Sequence of chain 1.A:
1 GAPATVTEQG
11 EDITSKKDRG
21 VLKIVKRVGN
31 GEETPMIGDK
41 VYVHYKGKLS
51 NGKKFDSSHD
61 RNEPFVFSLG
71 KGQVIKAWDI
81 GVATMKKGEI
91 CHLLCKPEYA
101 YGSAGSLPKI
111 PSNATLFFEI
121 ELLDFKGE

Binding-site contacts:
Ligand atom OBH contacts residue PHE65 of chain 1.A at 3.5 Å.
Ligand atom CAD contacts residue SER58 of chain 1.A at 3.3 Å.
Ligand atom CB contacts residue TRP78 of chain 1.A at 3.5 Å (hydrophobic).
Ligand atom CAF contacts residue LYS109 of chain 1.A at 3.6 Å.
Ligand atom CAU contacts residue TRP78 of chain 1.A at 3.5 Å (hydrophobic).
Ligand atom CAA contacts residue LYS48 of chain 1.A at 3.6 Å.
Ligand atom CAX contacts residue VAL66 of chain 1.A at 3.6 Å (hydrophobic).
Ligand atom CBA contacts residue TYR101 of chain 1.A at 3.3 Å (hydrophobic).
Ligand atom CAX contacts residue PHE65 of chain 1.A at 3.5 Å (hydrophobic).
Ligand atom CAV contacts residue TYR45 of chain 1.A at 3.5 Å (hydrophobic).
Ligand atom CAP contacts residue GLN73 of chain 1.A at 3.8 Å.
Ligand atom CAB contacts residue VAL74 of chain 1.A at 3.5 Å (hydrophobic).
Ligand atom CAE contacts residue SER106 of chain 1.A at 3.7 Å.
Ligand atom CBN contacts residue PHE65 of chain 1.A at 3.4 Å (hydrophobic).
Ligand atom CAD contacts residue ASP56 of chain 1.A at 3.8 Å.
Ligand atom CAA contacts residue GLY47 of chain 1.A at 3.7 Å.
Ligand atom CAR contacts residue GLN73 of chain 1.A at 3.4 Å.
Ligand atom CAE contacts residue TYR101 of chain 1.A at 3.5 Å (hydrophobic).
Ligand atom CAS contacts residue ASP56 of chain 1.A at 3.3 Å.
Ligand atom CBW contacts residue ASP56 of chain 1.A at 3.5 Å.
Ligand atom CAP contacts residue VAL74 of chain 1.A at 3.8 Å (hydrophobic).
Ligand atom O contacts residue VAL74 of chain 1.A at 3.4 Å.
Ligand atom O contacts residue ILE75 of chain 1.A at 2.9 Å (h-bond).
Ligand atom CBL contacts residue TYR101 of chain 1.A at 3.4 Å (hydrophobic).
Ligand atom CAV contacts residue PHE65 of chain 1.A at 3.6 Å (hydrophobic).
Ligand atom C contacts residue TYR101 of chain 1.A at 3.3 Å (hydrophobic).
Ligand atom CAP contacts residue GLY72 of chain 1.A at 3.7 Å.
Ligand atom CBT contacts residue LYS109 of chain 1.A at 3.8 Å.
Ligand atom CAD contacts residue TYR45 of chain 1.A at 3.8 Å (hydrophobic).
Ligand atom CAO contacts residue GLN73 of chain 1.A at 3.5 Å.
Ligand atom CAM contacts residue PHE65 of chain 1.A at 3.3 Å (hydrophobic).
Ligand atom CAU contacts residue PHE65 of chain 1.A at 3.6 Å (hydrophobic).
Ligand atom OAI contacts residue TYR101 of chain 1.A at 2.7 Å (h-bond).
Ligand atom CA contacts residue TYR101 of chain 1.A at 3.6 Å (hydrophobic).
Ligand atom CBB contacts residue TYR45 of chain 1.A at 3.6 Å (hydrophobic).
Ligand atom OBH contacts residue GLN73 of chain 1.A at 3.5 Å (h-bond).
Ligand atom CAB contacts residue GLY72 of chain 1.A at 3.2 Å.
Ligand atom CBV contacts residue TYR101 of chain 1.A at 3.7 Å (hydrophobic).
Ligand atom OBI contacts residue TYR101 of chain 1.A at 3.0 Å (h-bond).
Ligand atom CAT contacts residue TYR101 of chain 1.A at 3.5 Å (hydrophobic).

A protein and the small-molecule ligand that binds it are described below.
Small molecule (SMILES): C=CC[C@H](C(=O)N1CCCC[C@H]1C(=O)O[C@H](CCc1ccc(OC)c(OC)c1)c1cccc(OCC(=O)O)c1)c1cc(OC)c(OC)c(OC)c1